This protein binds this small molecule.
Small molecule (SMILES): OCc1cccc(F)c1F

Sequence of chain 1.B:
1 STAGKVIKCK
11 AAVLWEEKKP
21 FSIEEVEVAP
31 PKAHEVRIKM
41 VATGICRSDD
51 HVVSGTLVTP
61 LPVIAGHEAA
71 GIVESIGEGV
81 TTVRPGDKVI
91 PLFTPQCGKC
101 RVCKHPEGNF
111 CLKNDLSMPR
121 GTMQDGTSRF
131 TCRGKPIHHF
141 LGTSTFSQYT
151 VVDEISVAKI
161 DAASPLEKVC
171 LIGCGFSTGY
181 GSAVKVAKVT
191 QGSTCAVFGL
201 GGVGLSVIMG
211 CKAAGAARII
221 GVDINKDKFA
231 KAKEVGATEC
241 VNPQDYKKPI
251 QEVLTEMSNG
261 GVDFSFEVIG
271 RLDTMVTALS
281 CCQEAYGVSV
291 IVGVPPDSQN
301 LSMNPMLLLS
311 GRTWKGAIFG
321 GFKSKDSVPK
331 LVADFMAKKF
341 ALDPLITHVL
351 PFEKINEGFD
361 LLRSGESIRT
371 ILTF

Binding-site contacts:
Ligand atom C7 contacts residue SER48 of chain 1.A at 3.7 Å.
Ligand atom C5 contacts residue LEU141 of chain 1.A at 3.5 Å (hydrophobic).
Ligand atom C2 contacts residue NAD1 of chain 1.G at 4.2 Å.
Ligand atom O1 contacts residue SER48 of chain 1.A at 2.7 Å (h-bond).
Ligand atom F2 contacts residue VAL294 of chain 1.A at 3.7 Å.
Ligand atom F3 contacts residue ILE318 of chain 1.A at 4.2 Å.
Ligand atom F3 contacts residue LEU309 of chain 1.B at 3.7 Å.
Ligand atom F2 contacts residue ILE318 of chain 1.A at 4.3 Å.
Ligand atom F3 contacts residue LEU116 of chain 1.A at 3.7 Å.
Ligand atom C2 contacts residue VAL294 of chain 1.A at 3.9 Å (hydrophobic).
Ligand atom C2 contacts residue SER48 of chain 1.A at 4.0 Å.
Ligand atom O1 contacts residue CYS174 of chain 1.A at 3.5 Å (h-bond).
Ligand atom C1 contacts residue SER48 of chain 1.A at 3.6 Å.
Ligand atom C5 contacts residue PHE140 of chain 1.A at 4.2 Å (hydrophobic).
Ligand atom F3 contacts residue VAL294 of chain 1.A at 3.3 Å.
Ligand atom C5 contacts residue LEU57 of chain 1.A at 3.2 Å (hydrophobic).
Ligand atom C7 contacts residue ZN1 of chain 1.E at 3.1 Å.
Ligand atom F2 contacts residue NAD1 of chain 1.G at 2.9 Å.
Ligand atom C5 contacts residue LEU116 of chain 1.A at 4.2 Å (hydrophobic).
Ligand atom C7 contacts residue NAD1 of chain 1.G at 3.6 Å.
Ligand atom C7 contacts residue HIS67 of chain 1.A at 3.5 Å.
Ligand atom C1 contacts residue LEU141 of chain 1.A at 4.3 Å (hydrophobic).
Ligand atom C3 contacts residue VAL294 of chain 1.A at 3.7 Å (hydrophobic).
Ligand atom C7 contacts residue CYS174 of chain 1.A at 3.9 Å (hydrophobic).
Ligand atom C6 contacts residue LEU141 of chain 1.A at 3.3 Å (hydrophobic).
Ligand atom C4 contacts residue LEU57 of chain 1.A at 3.5 Å (hydrophobic).
Ligand atom C6 contacts residue SER48 of chain 1.A at 3.7 Å.
Ligand atom C7 contacts residue PHE93 of chain 1.A at 3.5 Å (hydrophobic).
Ligand atom C6 contacts residue LEU57 of chain 1.A at 4.3 Å (hydrophobic).
Ligand atom C5 contacts residue SER48 of chain 1.A at 4.3 Å.
Ligand atom C1 contacts residue PHE93 of chain 1.A at 4.0 Å (hydrophobic).
Ligand atom C3 contacts residue LEU116 of chain 1.A at 3.7 Å (hydrophobic).
Ligand atom C6 contacts residue HIS67 of chain 1.A at 4.4 Å.
Ligand atom C4 contacts residue LEU116 of chain 1.A at 3.8 Å (hydrophobic).
Ligand atom O1 contacts residue NAD1 of chain 1.G at 3.1 Å.
Ligand atom O1 contacts residue ZN1 of chain 1.E at 2.2 Å.
Ligand atom C2 contacts residue LEU116 of chain 1.A at 4.1 Å (hydrophobic).
Ligand atom O1 contacts residue HIS67 of chain 1.A at 3.1 Å (h-bond).
Ligand atom O1 contacts residue CYS46 of chain 1.A at 3.7 Å.
Ligand atom C1 contacts residue ZN1 of chain 1.E at 4.4 Å.

Sequence of chain 1.A:
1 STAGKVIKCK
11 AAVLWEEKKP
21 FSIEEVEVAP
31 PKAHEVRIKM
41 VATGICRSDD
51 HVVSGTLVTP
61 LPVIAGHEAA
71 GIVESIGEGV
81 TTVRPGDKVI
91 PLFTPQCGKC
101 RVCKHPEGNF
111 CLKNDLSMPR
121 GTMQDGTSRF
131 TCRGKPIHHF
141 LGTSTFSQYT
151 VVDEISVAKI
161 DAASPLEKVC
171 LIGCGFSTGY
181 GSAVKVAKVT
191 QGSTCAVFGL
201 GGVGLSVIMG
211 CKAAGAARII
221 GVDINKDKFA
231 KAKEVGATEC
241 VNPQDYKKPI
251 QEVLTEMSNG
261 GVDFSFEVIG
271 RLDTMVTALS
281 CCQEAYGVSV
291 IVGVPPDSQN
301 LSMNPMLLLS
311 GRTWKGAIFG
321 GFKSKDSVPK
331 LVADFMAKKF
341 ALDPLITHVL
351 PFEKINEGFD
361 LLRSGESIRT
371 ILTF